Sequence of chain 1.A:
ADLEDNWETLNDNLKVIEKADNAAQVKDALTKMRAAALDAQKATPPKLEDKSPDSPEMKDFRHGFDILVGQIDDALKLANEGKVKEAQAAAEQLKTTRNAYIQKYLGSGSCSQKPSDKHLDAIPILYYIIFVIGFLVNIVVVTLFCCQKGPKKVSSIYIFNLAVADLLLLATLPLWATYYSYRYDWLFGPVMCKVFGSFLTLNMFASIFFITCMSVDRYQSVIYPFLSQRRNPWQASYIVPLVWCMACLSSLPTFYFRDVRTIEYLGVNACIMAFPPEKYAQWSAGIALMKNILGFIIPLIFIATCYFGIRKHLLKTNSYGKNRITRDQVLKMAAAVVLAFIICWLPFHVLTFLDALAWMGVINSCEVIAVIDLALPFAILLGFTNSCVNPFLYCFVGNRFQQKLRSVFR

Binding-site contacts:
Ligand atom C7 contacts residue MET204 of chain 1.A at 3.4 Å (hydrophobic).
Ligand atom C11 contacts residue THR201 of chain 1.A at 3.8 Å.
Ligand atom N contacts residue LEU200 of chain 1.A at 3.5 Å.
Ligand atom C18 contacts residue THR201 of chain 1.A at 3.5 Å.
Ligand atom O1 contacts residue TYR179 of chain 1.A at 3.6 Å.
Ligand atom C12 contacts residue THR254 of chain 1.A at 3.8 Å.
Ligand atom C28 contacts residue ARG258 of chain 1.A at 3.6 Å.
Ligand atom C14 contacts residue THR254 of chain 1.A at 3.3 Å.
Ligand atom C21 contacts residue TRP176 of chain 1.A at 3.7 Å (hydrophobic).
Ligand atom N5 contacts residue LYS291 of chain 1.A at 3.4 Å.
Ligand atom C20 contacts residue TRP176 of chain 1.A at 3.7 Å (hydrophobic).
Ligand atom C6 contacts residue MET204 of chain 1.A at 3.7 Å (hydrophobic).
Ligand atom C27 contacts residue LEU200 of chain 1.A at 3.7 Å (hydrophobic).
Ligand atom S contacts residue ARG258 of chain 1.A at 3.2 Å (salt-bridge).
Ligand atom C17 contacts residue THR201 of chain 1.A at 3.8 Å.
Ligand atom C33 contacts residue TYR180 of chain 1.A at 3.7 Å (hydrophobic).
Ligand atom C19 contacts residue MET204 of chain 1.A at 3.6 Å (hydrophobic).
Ligand atom C4 contacts residue PHE384 of chain 1.A at 3.6 Å (hydrophobic).
Ligand atom C33 contacts residue TRP176 of chain 1.A at 3.6 Å (hydrophobic).
Ligand atom C1 contacts residue LEU200 of chain 1.A at 3.5 Å (hydrophobic).
Ligand atom O contacts residue PHE348 of chain 1.A at 3.5 Å.
Ligand atom N contacts residue ILE380 of chain 1.A at 3.8 Å.
Ligand atom N3 contacts residue ARG258 of chain 1.A at 3.2 Å (salt-bridge).
Ligand atom C9 contacts residue LYS291 of chain 1.A at 3.6 Å.
Ligand atom C34 contacts residue TRP176 of chain 1.A at 3.2 Å (hydrophobic).
Ligand atom C17 contacts residue PHE205 of chain 1.A at 3.5 Å (hydrophobic).
Ligand atom C32 contacts residue TYR127 of chain 1.A at 3.2 Å (hydrophobic).
Ligand atom C1 contacts residue ILE380 of chain 1.A at 3.6 Å (hydrophobic).
Ligand atom N4 contacts residue ARG258 of chain 1.A at 3.1 Å (salt-bridge).
Ligand atom N2 contacts residue THR254 of chain 1.A at 3.4 Å.
Ligand atom C28 contacts residue TRP176 of chain 1.A at 3.6 Å (hydrophobic).
Ligand atom C25 contacts residue ARG258 of chain 1.A at 3.5 Å.
Ligand atom C35 contacts residue TYR179 of chain 1.A at 3.6 Å (hydrophobic).
Ligand atom C31 contacts residue ILE380 of chain 1.A at 3.7 Å (hydrophobic).
Ligand atom C6 contacts residue PHE348 of chain 1.A at 3.7 Å (hydrophobic).
Ligand atom N contacts residue PHE384 of chain 1.A at 3.4 Å.
Ligand atom C8 contacts residue PHE348 of chain 1.A at 3.5 Å (hydrophobic).
Ligand atom C16 contacts residue PHE205 of chain 1.A at 3.6 Å (hydrophobic).
Ligand atom S contacts residue TRP176 of chain 1.A at 3.6 Å.
Ligand atom C4 contacts residue TRP345 of chain 1.A at 3.7 Å (hydrophobic).

The small molecule below binds the protein below.
Small molecule (SMILES): CCc1nc2ccc(N(Cc3ccccc3)C(=O)c3cccs3)cc2c(=O)n1Cc1ccc(-c2ccccc2-c2nn[nH]n2)cc1